Binding-site contacts:
Ligand atom N contacts residue THR564 of chain 1.B at 2.9 Å (h-bond).
Ligand atom N3 contacts residue PHE386 of chain 1.A at 3.8 Å.
Ligand atom C8 contacts residue PHE386 of chain 1.A at 4.0 Å (hydrophobic).
Ligand atom C7 contacts residue PHE386 of chain 1.A at 3.5 Å (hydrophobic).
Ligand atom C16 contacts residue THR510 of chain 1.B at 3.7 Å.
Ligand atom N contacts residue ILE563 of chain 1.B at 3.1 Å.
Ligand atom C16 contacts residue PHE386 of chain 1.A at 3.6 Å (hydrophobic).
Ligand atom C8 contacts residue PHE329 of chain 1.A at 3.8 Å (hydrophobic).
Ligand atom C12 contacts residue VAL359 of chain 1.A at 3.9 Å (hydrophobic).
Ligand atom C9 contacts residue VAL359 of chain 1.A at 3.8 Å (hydrophobic).
Ligand atom N2 contacts residue THR564 of chain 1.B at 3.1 Å (h-bond).
Ligand atom C2 contacts residue PHE386 of chain 1.A at 3.6 Å (hydrophobic).
Ligand atom N1 contacts residue ASP533 of chain 1.B at 2.5 Å (salt-bridge).
Ligand atom C16 contacts residue ASP533 of chain 1.B at 3.5 Å.
Ligand atom C4 contacts residue LEU535 of chain 1.B at 3.7 Å (hydrophobic).
Ligand atom C6 contacts residue THR564 of chain 1.B at 3.2 Å.
Ligand atom C contacts residue LEU535 of chain 1.B at 3.9 Å (hydrophobic).
Ligand atom C13 contacts residue PHE386 of chain 1.A at 3.7 Å (hydrophobic).
Ligand atom O contacts residue PHE329 of chain 1.A at 3.5 Å.
Ligand atom C14 contacts residue TYR334 of chain 1.A at 3.6 Å (hydrophobic).
Ligand atom C8 contacts residue PHE327 of chain 1.A at 3.8 Å (hydrophobic).
Ligand atom N2 contacts residue LEU535 of chain 1.B at 4.0 Å.
Ligand atom C contacts residue ILE563 of chain 1.B at 3.9 Å (hydrophobic).
Ligand atom C5 contacts residue THR564 of chain 1.B at 3.7 Å.
Ligand atom C7 contacts residue GLY562 of chain 1.B at 4.0 Å.
Ligand atom C12 contacts residue VAL333 of chain 1.A at 3.2 Å (hydrophobic).
Ligand atom C11 contacts residue PHE329 of chain 1.A at 3.9 Å (hydrophobic).
Ligand atom C contacts residue PHE386 of chain 1.A at 3.7 Å (hydrophobic).
Ligand atom O contacts residue GLY562 of chain 1.B at 3.5 Å (h-bond).
Ligand atom C1 contacts residue LEU535 of chain 1.B at 3.9 Å (hydrophobic).
Ligand atom C4 contacts residue PHE386 of chain 1.A at 3.6 Å (hydrophobic).
Ligand atom N contacts residue ASP533 of chain 1.B at 2.7 Å (salt-bridge).
Ligand atom C15 contacts residue PHE386 of chain 1.A at 3.8 Å (hydrophobic).
Ligand atom C contacts residue ASP533 of chain 1.B at 3.3 Å.
Ligand atom C3 contacts residue PHE386 of chain 1.A at 3.5 Å (hydrophobic).
Ligand atom C1 contacts residue PHE386 of chain 1.A at 3.3 Å (hydrophobic).
Ligand atom C1 contacts residue ASP533 of chain 1.B at 3.4 Å.
Ligand atom C14 contacts residue PHE386 of chain 1.A at 3.8 Å (hydrophobic).
Ligand atom C15 contacts residue TYR334 of chain 1.A at 4.0 Å (hydrophobic).
Ligand atom N1 contacts residue PHE386 of chain 1.A at 3.5 Å.

Sequence of chain 1.B:
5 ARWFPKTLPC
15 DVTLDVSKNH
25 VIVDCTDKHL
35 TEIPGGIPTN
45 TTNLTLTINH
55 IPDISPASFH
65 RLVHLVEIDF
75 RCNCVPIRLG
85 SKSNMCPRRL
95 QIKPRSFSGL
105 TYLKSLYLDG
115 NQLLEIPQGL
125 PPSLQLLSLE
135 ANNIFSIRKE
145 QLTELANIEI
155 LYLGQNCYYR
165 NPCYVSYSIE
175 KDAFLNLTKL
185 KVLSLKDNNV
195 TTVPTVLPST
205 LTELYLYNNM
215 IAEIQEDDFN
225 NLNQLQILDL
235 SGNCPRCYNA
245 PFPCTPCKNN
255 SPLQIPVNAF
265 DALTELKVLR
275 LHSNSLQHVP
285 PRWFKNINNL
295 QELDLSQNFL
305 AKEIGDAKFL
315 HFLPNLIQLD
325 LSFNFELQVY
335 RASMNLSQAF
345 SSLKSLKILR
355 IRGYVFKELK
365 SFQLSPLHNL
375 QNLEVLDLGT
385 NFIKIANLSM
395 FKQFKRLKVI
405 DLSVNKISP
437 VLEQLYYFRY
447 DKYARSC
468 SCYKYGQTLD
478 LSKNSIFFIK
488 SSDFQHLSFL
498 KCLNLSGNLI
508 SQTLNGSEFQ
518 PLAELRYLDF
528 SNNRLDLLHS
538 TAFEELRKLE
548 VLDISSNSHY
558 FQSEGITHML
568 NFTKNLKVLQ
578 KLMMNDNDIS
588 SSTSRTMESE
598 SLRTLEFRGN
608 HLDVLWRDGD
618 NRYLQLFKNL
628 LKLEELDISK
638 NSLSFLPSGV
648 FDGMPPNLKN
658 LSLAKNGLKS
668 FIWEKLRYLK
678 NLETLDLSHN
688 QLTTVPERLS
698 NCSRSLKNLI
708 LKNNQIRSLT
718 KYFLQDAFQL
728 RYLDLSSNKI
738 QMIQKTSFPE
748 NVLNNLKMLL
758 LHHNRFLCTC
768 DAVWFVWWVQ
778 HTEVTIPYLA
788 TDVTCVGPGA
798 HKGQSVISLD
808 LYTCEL

This small molecule binds to this protein.
Small molecule (SMILES): CCOCc1nc2c(N)nc3ccccc3c2n1CC(C)(C)O

Sequence of chain 1.A:
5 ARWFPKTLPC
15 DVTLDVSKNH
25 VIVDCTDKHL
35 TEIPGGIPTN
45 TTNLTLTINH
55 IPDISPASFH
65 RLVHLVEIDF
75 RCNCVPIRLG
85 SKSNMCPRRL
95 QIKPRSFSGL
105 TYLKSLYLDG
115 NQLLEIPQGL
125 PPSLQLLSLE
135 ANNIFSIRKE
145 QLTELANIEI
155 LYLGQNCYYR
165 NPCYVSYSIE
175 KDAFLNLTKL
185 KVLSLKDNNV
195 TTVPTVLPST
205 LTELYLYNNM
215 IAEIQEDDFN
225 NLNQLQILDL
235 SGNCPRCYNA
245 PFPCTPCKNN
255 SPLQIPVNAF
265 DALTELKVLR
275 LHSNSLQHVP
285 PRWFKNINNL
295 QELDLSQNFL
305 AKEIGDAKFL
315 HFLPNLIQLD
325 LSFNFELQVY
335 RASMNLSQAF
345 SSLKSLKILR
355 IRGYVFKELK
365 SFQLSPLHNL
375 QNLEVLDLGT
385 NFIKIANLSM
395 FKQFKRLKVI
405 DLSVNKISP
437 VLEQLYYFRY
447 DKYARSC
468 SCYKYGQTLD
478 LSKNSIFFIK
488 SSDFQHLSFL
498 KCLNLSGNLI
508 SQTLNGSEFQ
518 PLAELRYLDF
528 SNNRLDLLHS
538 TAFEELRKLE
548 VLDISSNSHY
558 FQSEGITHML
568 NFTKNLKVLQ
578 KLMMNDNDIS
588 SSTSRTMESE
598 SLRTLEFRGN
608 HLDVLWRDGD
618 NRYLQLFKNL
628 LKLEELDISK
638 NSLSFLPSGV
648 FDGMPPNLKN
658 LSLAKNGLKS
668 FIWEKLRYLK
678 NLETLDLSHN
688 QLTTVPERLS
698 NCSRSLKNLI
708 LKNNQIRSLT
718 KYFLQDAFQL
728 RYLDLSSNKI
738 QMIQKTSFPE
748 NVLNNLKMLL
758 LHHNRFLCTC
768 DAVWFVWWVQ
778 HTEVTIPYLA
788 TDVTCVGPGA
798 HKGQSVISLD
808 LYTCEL